Binding-site contacts:
Ligand atom O2 contacts residue ASP244 of chain 2.B at 3.4 Å (salt-bridge).
Ligand atom O1 contacts residue LEU246 of chain 2.B at 3.5 Å (h-bond).
Ligand atom O2X contacts residue GLU127 of chain 2.B at 2.8 Å (salt-bridge).
Ligand atom O1X contacts residue LYS289 of chain 2.B at 3.1 Å (salt-bridge).
Ligand atom O2X contacts residue ALA128 of chain 2.B at 3.9 Å.
Ligand atom O5 contacts residue GLY126 of chain 2.B at 3.9 Å.
Ligand atom O5 contacts residue THR221 of chain 2.B at 3.7 Å.
Ligand atom O2 contacts residue PHE125 of chain 2.B at 3.8 Å.
Ligand atom O2 contacts residue LEU246 of chain 2.B at 2.8 Å (h-bond).
Ligand atom C2 contacts residue ASP244 of chain 2.B at 3.2 Å.
Ligand atom C5 contacts residue THR221 of chain 2.B at 3.6 Å.
Ligand atom O2 contacts residue ILE245 of chain 2.B at 3.8 Å.
Ligand atom O3X contacts residue LYS289 of chain 2.B at 3.7 Å.
Ligand atom O1X contacts residue THR221 of chain 2.B at 3.1 Å (h-bond).
Ligand atom C3 contacts residue GLY212 of chain 2.B at 3.9 Å.
Ligand atom O4 contacts residue GLY210 of chain 2.B at 3.9 Å.
Ligand atom C4 contacts residue THR221 of chain 2.B at 4.1 Å.
Ligand atom O4 contacts residue PHE125 of chain 2.B at 3.5 Å (h-bond).
Ligand atom C3 contacts residue ASP244 of chain 2.B at 3.5 Å.
Ligand atom O1 contacts residue GLY210 of chain 2.B at 2.6 Å (h-bond).
Ligand atom C2 contacts residue LEU246 of chain 2.B at 3.8 Å (hydrophobic).
Ligand atom O2X contacts residue GLY126 of chain 2.B at 3.5 Å.
Ligand atom P' contacts residue THR221 of chain 2.B at 3.3 Å.
Ligand atom P' contacts residue GLU127 of chain 2.B at 4.0 Å.
Ligand atom O3X contacts residue ALA128 of chain 2.B at 3.0 Å.
Ligand atom C1 contacts residue GLY210 of chain 2.B at 3.1 Å.
Ligand atom C5 contacts residue ILE211 of chain 2.B at 4.0 Å (hydrophobic).
Ligand atom O1 contacts residue ILE211 of chain 2.B at 3.7 Å.
Ligand atom C2 contacts residue GLY212 of chain 2.B at 3.7 Å.
Ligand atom C5 contacts residue GLY212 of chain 2.B at 4.0 Å.
Ligand atom C1 contacts residue GLY212 of chain 2.B at 3.9 Å.
Ligand atom C3 contacts residue ILE222 of chain 2.B at 4.0 Å (hydrophobic).
Ligand atom P' contacts residue LYS289 of chain 2.B at 4.0 Å.
Ligand atom O3 contacts residue PHE125 of chain 2.B at 3.8 Å.
Ligand atom C1 contacts residue ILE211 of chain 2.B at 3.4 Å (hydrophobic).
Ligand atom O3 contacts residue ASP244 of chain 2.B at 3.4 Å (salt-bridge).
Ligand atom O2 contacts residue GLY247 of chain 2.B at 3.8 Å.
Ligand atom O3 contacts residue ILE222 of chain 2.B at 3.2 Å.
Ligand atom O1 contacts residue ILE245 of chain 2.B at 3.8 Å.
Ligand atom O2X contacts residue THR221 of chain 2.B at 2.7 Å (h-bond).

Sequence of chain 2.B:
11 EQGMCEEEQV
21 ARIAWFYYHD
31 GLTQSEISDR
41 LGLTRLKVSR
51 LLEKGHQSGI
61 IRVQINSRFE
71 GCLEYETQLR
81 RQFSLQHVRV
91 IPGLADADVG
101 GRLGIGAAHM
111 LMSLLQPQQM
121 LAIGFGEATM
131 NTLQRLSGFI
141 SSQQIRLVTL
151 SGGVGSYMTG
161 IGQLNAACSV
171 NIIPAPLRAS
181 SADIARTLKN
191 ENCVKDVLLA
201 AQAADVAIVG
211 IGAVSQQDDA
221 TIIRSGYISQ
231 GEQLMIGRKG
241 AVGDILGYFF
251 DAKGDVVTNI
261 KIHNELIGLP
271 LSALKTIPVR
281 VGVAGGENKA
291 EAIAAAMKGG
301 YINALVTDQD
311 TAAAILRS

A protein and the small-molecule ligand that binds it are described below.
Small molecule (SMILES): O=P(O)(O)OC[C@H]1O[C@H](O)[C@H](O)[C@@H]1O